Sequence of chain 1.B:
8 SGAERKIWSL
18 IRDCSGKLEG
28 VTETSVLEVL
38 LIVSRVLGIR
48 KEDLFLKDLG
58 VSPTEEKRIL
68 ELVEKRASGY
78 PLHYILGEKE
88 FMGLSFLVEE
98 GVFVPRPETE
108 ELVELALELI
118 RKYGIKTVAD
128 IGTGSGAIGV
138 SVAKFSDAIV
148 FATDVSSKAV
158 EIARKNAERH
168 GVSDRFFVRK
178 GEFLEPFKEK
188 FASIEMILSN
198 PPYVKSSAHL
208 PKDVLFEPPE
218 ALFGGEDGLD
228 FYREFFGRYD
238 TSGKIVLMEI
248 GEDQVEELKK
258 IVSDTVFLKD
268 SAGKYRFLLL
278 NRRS

Binding-site contacts:
Ligand atom O contacts residue GLU105 of chain 1.B at 4.4 Å.
Ligand atom OE1 contacts residue ASN197 of chain 1.B at 3.0 Å (h-bond).
Ligand atom CD contacts residue PRO198 of chain 1.B at 3.8 Å (hydrophobic).
Ligand atom CG contacts residue VAL201 of chain 1.B at 4.1 Å (hydrophobic).
Ligand atom CD contacts residue ASN197 of chain 1.B at 3.4 Å.
Ligand atom CG contacts residue TYR200 of chain 1.B at 4.3 Å (hydrophobic).
Ligand atom OE1 contacts residue PRO199 of chain 1.B at 3.9 Å.
Ligand atom OXT contacts residue ARG103 of chain 1.B at 3.1 Å (salt-bridge).
Ligand atom CD contacts residue TYR200 of chain 1.B at 3.6 Å (hydrophobic).
Ligand atom NE2 contacts residue TYR200 of chain 1.B at 3.6 Å.
Ligand atom N contacts residue TYR200 of chain 1.B at 3.5 Å.
Ligand atom OE1 contacts residue ALA218 of chain 1.B at 4.4 Å.
Ligand atom CG contacts residue LEU219 of chain 1.B at 4.4 Å (hydrophobic).
Ligand atom NE2 contacts residue SAM1 of chain 1.F at 4.1 Å.
Ligand atom NE2 contacts residue PHE100 of chain 1.B at 3.9 Å.
Ligand atom OE1 contacts residue TYR200 of chain 1.B at 3.3 Å.
Ligand atom CA contacts residue TYR200 of chain 1.B at 3.8 Å (hydrophobic).
Ligand atom CG contacts residue SAM1 of chain 1.F at 4.4 Å.
Ligand atom N contacts residue VAL201 of chain 1.B at 4.3 Å.
Ligand atom CA contacts residue PHE100 of chain 1.B at 4.5 Å (hydrophobic).
Ligand atom NE2 contacts residue ASN197 of chain 1.B at 2.9 Å (h-bond).
Ligand atom CB contacts residue LEU219 of chain 1.B at 4.4 Å (hydrophobic).
Ligand atom CG contacts residue ALA218 of chain 1.B at 4.5 Å (hydrophobic).
Ligand atom OE1 contacts residue PRO198 of chain 1.B at 2.5 Å (h-bond).
Ligand atom CD contacts residue PHE100 of chain 1.B at 4.1 Å (hydrophobic).
Ligand atom O contacts residue ARG103 of chain 1.B at 3.7 Å.
Ligand atom CB contacts residue PHE100 of chain 1.B at 3.3 Å (hydrophobic).
Ligand atom CG contacts residue PHE100 of chain 1.B at 3.9 Å (hydrophobic).
Ligand atom OE1 contacts residue SAM1 of chain 1.F at 3.6 Å.
Ligand atom C contacts residue ARG103 of chain 1.B at 3.6 Å.
Ligand atom CD contacts residue SAM1 of chain 1.F at 3.8 Å.
Ligand atom NE2 contacts residue GLU246 of chain 1.B at 3.5 Å (salt-bridge).

This small molecule binds to this protein.
Small molecule (SMILES): NC(=O)CC[C@H](N)C(=O)O